Binding-site contacts:
Ligand atom N3 contacts residue VAL169 of chain 4.B at 3.8 Å.
Ligand atom N1 contacts residue TYR222 of chain 4.B at 3.2 Å.
Ligand atom O1G contacts residue ALA97 of chain 4.B at 3.0 Å (h-bond).
Ligand atom O4' contacts residue SER138 of chain 4.B at 3.3 Å (h-bond).
Ligand atom C6 contacts residue GLN15 of chain 4.B at 3.6 Å.
Ligand atom PB contacts residue GLY10 of chain 4.B at 3.9 Å.
Ligand atom O1B contacts residue MG1 of chain 4.F at 2.4 Å.
Ligand atom O1G contacts residue THR143 of chain 4.B at 3.4 Å.
Ligand atom O2A contacts residue GLN11 of chain 4.B at 3.5 Å (h-bond).
Ligand atom O1B contacts residue GLY10 of chain 4.B at 3.7 Å.
Ligand atom O3B contacts residue GLY142 of chain 4.B at 3.5 Å (h-bond).
Ligand atom O1B contacts residue GLN11 of chain 4.B at 3.2 Å (h-bond).
Ligand atom O2A contacts residue CYS12 of chain 4.B at 3.3 Å (h-bond).
Ligand atom O1A contacts residue GLN11 of chain 4.B at 3.1 Å.
Ligand atom PG contacts residue MG1 of chain 4.F at 3.5 Å.
Ligand atom C4' contacts residue SER138 of chain 4.B at 3.2 Å.
Ligand atom C6 contacts residue TYR222 of chain 4.B at 3.7 Å (hydrophobic).
Ligand atom O2G contacts residue ASN99 of chain 4.B at 2.9 Å (h-bond).
Ligand atom O2B contacts residue GLY144 of chain 4.B at 2.7 Å (h-bond).
Ligand atom C2 contacts residue ASN226 of chain 4.B at 3.6 Å.
Ligand atom N3 contacts residue ASN204 of chain 4.B at 3.0 Å (h-bond).
Ligand atom C6 contacts residue ASN226 of chain 4.B at 3.3 Å.
Ligand atom O2G contacts residue GLY142 of chain 4.B at 3.0 Å (h-bond).
Ligand atom C2 contacts residue TYR222 of chain 4.B at 3.5 Å (hydrophobic).
Ligand atom N2 contacts residue ASN204 of chain 4.B at 2.6 Å (h-bond).
Ligand atom O6 contacts residue TYR222 of chain 4.B at 3.8 Å.
Ligand atom N1 contacts residue ASN226 of chain 4.B at 2.7 Å (h-bond).
Ligand atom N2 contacts residue ASN226 of chain 4.B at 2.9 Å (h-bond).
Ligand atom PB contacts residue THR143 of chain 4.B at 3.3 Å.
Ligand atom O3B contacts residue THR143 of chain 4.B at 3.1 Å (h-bond).
Ligand atom O6 contacts residue ASN226 of chain 4.B at 3.1 Å (h-bond).
Ligand atom O3B contacts residue MG1 of chain 4.F at 3.8 Å.
Ligand atom PB contacts residue MG1 of chain 4.F at 3.7 Å.
Ligand atom O2B contacts residue THR143 of chain 4.B at 2.7 Å (h-bond).
Ligand atom O2B contacts residue GLY10 of chain 4.B at 3.2 Å.
Ligand atom O3G contacts residue MG1 of chain 4.F at 2.5 Å.
Ligand atom O6 contacts residue GLN15 of chain 4.B at 2.5 Å (h-bond).
Ligand atom O3' contacts residue GLU181 of chain 4.B at 3.3 Å (salt-bridge).
Ligand atom PG contacts residue GLY142 of chain 4.B at 3.9 Å.
Ligand atom C2 contacts residue ASN204 of chain 4.B at 3.4 Å.

Sequence of chain 4.B:
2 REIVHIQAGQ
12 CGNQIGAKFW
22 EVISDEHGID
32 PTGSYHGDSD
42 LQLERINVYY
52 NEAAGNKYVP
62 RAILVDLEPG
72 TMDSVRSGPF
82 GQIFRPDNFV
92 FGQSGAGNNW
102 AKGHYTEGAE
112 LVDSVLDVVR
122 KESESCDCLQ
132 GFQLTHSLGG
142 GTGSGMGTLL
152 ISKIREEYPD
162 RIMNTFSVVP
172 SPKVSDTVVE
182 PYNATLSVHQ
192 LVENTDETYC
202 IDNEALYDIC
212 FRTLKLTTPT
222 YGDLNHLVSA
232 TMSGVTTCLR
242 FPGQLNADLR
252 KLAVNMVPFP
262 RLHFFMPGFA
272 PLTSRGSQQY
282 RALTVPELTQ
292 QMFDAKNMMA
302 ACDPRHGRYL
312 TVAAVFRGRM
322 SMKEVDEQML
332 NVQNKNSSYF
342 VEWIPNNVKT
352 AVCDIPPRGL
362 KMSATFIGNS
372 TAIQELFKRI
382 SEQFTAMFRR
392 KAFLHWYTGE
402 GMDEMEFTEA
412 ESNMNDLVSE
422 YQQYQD

The small molecule below binds the protein below.
Small molecule (SMILES): Nc1nc2c(ncn2[C@@H]2O[C@H](CO[P](=O)(O)C[P](=O)(O)OP(=O)(O)O)[C@@H](O)[C@H]2O)c(=O)[nH]1